This protein binds this small molecule.
Small molecule (SMILES): CCN(CC)CCNC(=O)c1cc(NC(=O)N2CC[C@H](N(CC)CC)C2)ccc1Cl

Sequence of chain 1.B:
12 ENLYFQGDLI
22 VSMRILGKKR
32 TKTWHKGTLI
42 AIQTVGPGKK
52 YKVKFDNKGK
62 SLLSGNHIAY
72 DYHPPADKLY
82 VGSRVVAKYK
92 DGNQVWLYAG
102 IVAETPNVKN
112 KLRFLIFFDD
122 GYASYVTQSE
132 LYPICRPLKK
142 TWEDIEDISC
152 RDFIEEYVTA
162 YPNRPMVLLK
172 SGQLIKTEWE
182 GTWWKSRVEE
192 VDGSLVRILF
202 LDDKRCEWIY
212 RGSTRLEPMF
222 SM

Binding-site contacts:
Ligand atom C21 contacts residue TRP180 of chain 1.B at 3.6 Å (hydrophobic).
Ligand atom N3 contacts residue ASP121 of chain 1.B at 2.6 Å (salt-bridge).
Ligand atom C2 contacts residue ASP121 of chain 1.B at 3.4 Å.
Ligand atom C12 contacts residue ARG206 of chain 1.B at 3.4 Å.
Ligand atom C23 contacts residue ASP204 of chain 1.B at 3.0 Å.
Ligand atom C19 contacts residue ASP204 of chain 1.B at 3.3 Å.
Ligand atom C25 contacts residue TRP180 of chain 1.B at 3.5 Å (hydrophobic).
Ligand atom C15 contacts residue TRP180 of chain 1.B at 3.4 Å (hydrophobic).
Ligand atom C18 contacts residue PHE201 of chain 1.B at 3.7 Å (hydrophobic).
Ligand atom C17 contacts residue GLU208 of chain 1.B at 3.4 Å.
Ligand atom N20 contacts residue ASP204 of chain 1.B at 2.6 Å (salt-bridge).
Ligand atom C1 contacts residue TYR99 of chain 1.B at 3.5 Å (hydrophobic).
Ligand atom C29 contacts residue ASP121 of chain 1.B at 3.4 Å.
Ligand atom C27 contacts residue TYR123 of chain 1.B at 3.5 Å (hydrophobic).
Ligand atom C13 contacts residue GLU208 of chain 1.B at 3.5 Å.
Ligand atom C21 contacts residue ASP204 of chain 1.B at 3.7 Å.
Ligand atom C24 contacts residue PHE201 of chain 1.B at 3.3 Å (hydrophobic).
Ligand atom C30 contacts residue TYR99 of chain 1.B at 3.7 Å (hydrophobic).
Ligand atom C15 contacts residue ARG206 of chain 1.B at 3.6 Å.
Ligand atom C11 contacts residue SO41 of chain 1.N at 3.5 Å.
Ligand atom O26 contacts residue TRP180 of chain 1.B at 3.6 Å.
Ligand atom C22 contacts residue TRP180 of chain 1.B at 3.5 Å (hydrophobic).
Ligand atom C19 contacts residue TRP180 of chain 1.B at 3.6 Å (hydrophobic).
Ligand atom N16 contacts residue TRP180 of chain 1.B at 3.6 Å.
Ligand atom C24 contacts residue TRP185 of chain 1.B at 3.4 Å (hydrophobic).
Ligand atom O26 contacts residue ARG206 of chain 1.B at 3.7 Å.
Ligand atom C4 contacts residue ASP121 of chain 1.B at 3.4 Å.
Ligand atom N14 contacts residue TRP180 of chain 1.B at 3.7 Å.
Ligand atom C30 contacts residue PHE119 of chain 1.B at 3.6 Å (hydrophobic).
Ligand atom C18 contacts residue ASP204 of chain 1.B at 3.5 Å.
Ligand atom C25 contacts residue ASP204 of chain 1.B at 3.4 Å.
Ligand atom C1 contacts residue ASP121 of chain 1.B at 3.5 Å.
Ligand atom N16 contacts residue ARG206 of chain 1.B at 3.5 Å.
Ligand atom N14 contacts residue GLU208 of chain 1.B at 2.9 Å (salt-bridge).
Ligand atom CL10 contacts residue TRP97 of chain 1.B at 3.3 Å.
Ligand atom C30 contacts residue ASP121 of chain 1.B at 3.5 Å.
Ligand atom C2 contacts residue TYR99 of chain 1.B at 3.6 Å (hydrophobic).
Ligand atom O28 contacts residue TYR123 of chain 1.B at 3.6 Å.
Ligand atom C29 contacts residue TYR90 of chain 1.B at 3.4 Å (hydrophobic).
Ligand atom C27 contacts residue GLU208 of chain 1.B at 3.3 Å.